Binding-site contacts:
Ligand atom C contacts residue ARG124 of chain 11.A at 4.4 Å.
Ligand atom CA contacts residue LYS125 of chain 11.A at 4.2 Å.
Ligand atom CD contacts residue LYS125 of chain 11.A at 2.9 Å.
Ligand atom CG contacts residue ARG124 of chain 11.A at 3.9 Å.
Ligand atom N contacts residue ARG124 of chain 11.A at 3.8 Å.
Ligand atom CG contacts residue LYS125 of chain 11.A at 3.7 Å.
Ligand atom CG contacts residue PRO123 of chain 11.A at 4.4 Å (hydrophobic).
Ligand atom CD contacts residue ARG124 of chain 11.A at 3.1 Å.
Ligand atom N contacts residue LYS125 of chain 11.A at 2.8 Å (salt-bridge).
Ligand atom CB contacts residue ARG124 of chain 11.A at 4.3 Å.
Ligand atom O contacts residue ARG124 of chain 11.A at 4.1 Å.

Sequence of chain 11.A:
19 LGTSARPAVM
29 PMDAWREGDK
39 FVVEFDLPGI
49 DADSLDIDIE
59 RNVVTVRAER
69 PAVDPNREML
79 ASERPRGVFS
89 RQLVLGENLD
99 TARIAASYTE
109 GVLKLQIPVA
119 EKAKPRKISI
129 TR

The protein below binds the small molecule below.
Small molecule (SMILES): O=C(O)[C@@H]1CCCN1